Sequence of chain 1.A:
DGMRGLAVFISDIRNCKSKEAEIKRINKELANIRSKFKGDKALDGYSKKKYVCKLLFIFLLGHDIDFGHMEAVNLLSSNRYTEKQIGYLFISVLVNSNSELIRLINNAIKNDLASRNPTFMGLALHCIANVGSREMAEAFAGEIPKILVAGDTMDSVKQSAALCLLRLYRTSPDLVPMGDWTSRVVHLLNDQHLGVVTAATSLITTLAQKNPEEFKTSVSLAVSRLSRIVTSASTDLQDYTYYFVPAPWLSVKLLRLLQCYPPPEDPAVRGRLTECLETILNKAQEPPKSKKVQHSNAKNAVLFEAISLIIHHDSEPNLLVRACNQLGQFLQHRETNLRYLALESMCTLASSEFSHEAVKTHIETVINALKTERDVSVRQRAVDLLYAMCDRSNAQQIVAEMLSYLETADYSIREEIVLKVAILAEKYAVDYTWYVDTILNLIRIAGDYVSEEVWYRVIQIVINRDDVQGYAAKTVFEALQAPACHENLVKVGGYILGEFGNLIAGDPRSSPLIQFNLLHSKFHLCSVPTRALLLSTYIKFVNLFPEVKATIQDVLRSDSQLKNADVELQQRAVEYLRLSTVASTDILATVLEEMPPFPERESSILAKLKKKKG

The protein below binds the small molecule below.
Small molecule (SMILES): CC[C@H](C)[C@@H](C(=O)N[C@@H](CCCCN)C(=O)N[C@@H](CCCN=C(N)N)C(=O)N[C@@H](CC(C)C)C(=O)N[C@@H](CC(C)C)C(=O)N[C@H](C=O)CO)N(C(=O)[C@@H](N)CCC(N)=O)C(=O)[C@@H]1CO[P](=O)(O)O[C@]2([C@@H](N)CCSC)ON12

Sequence of chain 1.G:
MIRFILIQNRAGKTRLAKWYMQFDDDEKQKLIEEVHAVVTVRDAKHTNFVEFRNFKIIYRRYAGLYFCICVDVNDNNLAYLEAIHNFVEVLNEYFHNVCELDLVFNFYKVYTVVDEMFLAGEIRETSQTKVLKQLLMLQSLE

Binding-site contacts:
Ligand atom CA contacts residue VAL98 of chain 1.G at 3.7 Å (hydrophobic).
Ligand atom CD1 contacts residue ASN92 of chain 1.G at 3.5 Å.
Ligand atom C contacts residue GLU100 of chain 1.G at 4.1 Å.
Ligand atom OE1 contacts residue LEU101 of chain 1.G at 3.5 Å.
Ligand atom C contacts residue CYS99 of chain 1.G at 4.3 Å (hydrophobic).
Ligand atom CG2 contacts residue LEU101 of chain 1.G at 4.2 Å (hydrophobic).
Ligand atom CB contacts residue VAL98 of chain 1.G at 3.9 Å (hydrophobic).
Ligand atom CD1 contacts residue LEU65 of chain 1.G at 4.0 Å (hydrophobic).
Ligand atom C contacts residue VAL98 of chain 1.G at 3.6 Å (hydrophobic).
Ligand atom CA contacts residue GLU100 of chain 1.G at 4.1 Å.
Ligand atom CB contacts residue LEU101 of chain 1.G at 4.2 Å (hydrophobic).
Ligand atom O contacts residue ALA63 of chain 1.G at 3.9 Å.
Ligand atom CG contacts residue LEU101 of chain 1.G at 3.8 Å (hydrophobic).
Ligand atom O contacts residue CYS99 of chain 1.G at 4.2 Å.
Ligand atom CD2 contacts residue HIS85 of chain 1.G at 3.9 Å.
Ligand atom O contacts residue CYS99 of chain 1.G at 3.9 Å.
Ligand atom CD1 contacts residue GLU89 of chain 1.G at 4.0 Å.
Ligand atom CG contacts residue VAL98 of chain 1.G at 3.5 Å (hydrophobic).
Ligand atom CB contacts residue VAL98 of chain 1.G at 3.5 Å (hydrophobic).
Ligand atom CD2 contacts residue GLU100 of chain 1.G at 4.2 Å.
Ligand atom CD2 contacts residue LEU65 of chain 1.G at 3.8 Å (hydrophobic).
Ligand atom O contacts residue LEU101 of chain 1.G at 4.1 Å.
Ligand atom C contacts residue CYS99 of chain 1.G at 4.2 Å (hydrophobic).
Ligand atom CD2 contacts residue ALA63 of chain 1.G at 4.0 Å (hydrophobic).
Ligand atom CD contacts residue LEU101 of chain 1.G at 3.7 Å (hydrophobic).
Ligand atom CG contacts residue CYS99 of chain 1.G at 3.8 Å (hydrophobic).
Ligand atom CD2 contacts residue CYS99 of chain 1.G at 4.2 Å (hydrophobic).
Ligand atom CA contacts residue CYS99 of chain 1.G at 4.2 Å (hydrophobic).
Ligand atom CD contacts residue ALA63 of chain 1.G at 4.1 Å (hydrophobic).
Ligand atom OE1 contacts residue ARG21 of chain 1.A at 4.2 Å.
Ligand atom CB contacts residue GLU100 of chain 1.G at 3.9 Å.
Ligand atom O contacts residue CYS99 of chain 1.G at 3.8 Å.
Ligand atom CD2 contacts residue TYR62 of chain 1.G at 3.9 Å (hydrophobic).
Ligand atom CA contacts residue VAL98 of chain 1.G at 3.5 Å (hydrophobic).
Ligand atom O contacts residue TYR62 of chain 1.G at 3.5 Å.
Ligand atom CD1 contacts residue CYS99 of chain 1.G at 4.2 Å (hydrophobic).
Ligand atom CD1 contacts residue VAL98 of chain 1.G at 3.7 Å (hydrophobic).
Ligand atom N contacts residue VAL98 of chain 1.G at 2.8 Å (h-bond).
Ligand atom O contacts residue GLU100 of chain 1.G at 3.2 Å.
Ligand atom NH1 contacts residue ASN97 of chain 1.G at 4.2 Å.